Sequence of chain 1.B:
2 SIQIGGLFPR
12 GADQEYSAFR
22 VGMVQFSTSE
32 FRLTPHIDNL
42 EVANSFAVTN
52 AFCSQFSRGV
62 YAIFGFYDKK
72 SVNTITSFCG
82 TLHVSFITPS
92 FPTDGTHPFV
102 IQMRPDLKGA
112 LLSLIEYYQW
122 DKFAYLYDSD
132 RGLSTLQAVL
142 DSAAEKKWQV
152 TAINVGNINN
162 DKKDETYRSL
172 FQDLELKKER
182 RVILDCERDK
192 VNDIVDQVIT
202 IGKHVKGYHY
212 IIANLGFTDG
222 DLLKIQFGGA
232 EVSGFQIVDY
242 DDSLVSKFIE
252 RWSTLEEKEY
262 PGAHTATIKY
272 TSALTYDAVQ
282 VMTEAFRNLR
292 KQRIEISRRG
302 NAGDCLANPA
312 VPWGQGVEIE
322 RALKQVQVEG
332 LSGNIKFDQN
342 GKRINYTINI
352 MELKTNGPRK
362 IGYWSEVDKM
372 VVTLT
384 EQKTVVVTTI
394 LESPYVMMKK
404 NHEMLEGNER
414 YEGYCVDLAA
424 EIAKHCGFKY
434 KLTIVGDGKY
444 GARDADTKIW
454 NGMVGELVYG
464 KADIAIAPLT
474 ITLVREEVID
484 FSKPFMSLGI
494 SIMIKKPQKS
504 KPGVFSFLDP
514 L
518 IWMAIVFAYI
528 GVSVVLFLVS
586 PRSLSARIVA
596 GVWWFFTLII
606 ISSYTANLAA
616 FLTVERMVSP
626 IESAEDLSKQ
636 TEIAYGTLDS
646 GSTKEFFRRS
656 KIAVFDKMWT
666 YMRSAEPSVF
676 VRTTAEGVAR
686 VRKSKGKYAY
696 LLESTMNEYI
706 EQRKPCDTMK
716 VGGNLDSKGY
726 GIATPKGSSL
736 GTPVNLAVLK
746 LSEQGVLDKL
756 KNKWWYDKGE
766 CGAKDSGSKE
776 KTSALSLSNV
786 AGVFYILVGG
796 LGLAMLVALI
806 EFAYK

This small molecule binds to this protein.
Small molecule (SMILES): CC(=O)N[C@@H]1[C@@H](O)[C@H](O)[C@@H](CO)O[C@H]1O

Binding-site contacts:
Ligand atom C1 contacts residue ASN335 of chain 1.B at 3.5 Å.
Ligand atom C4 contacts residue ASN335 of chain 1.B at 4.0 Å.
Ligand atom N2 contacts residue ASN346 of chain 1.B at 3.0 Å (h-bond).
Ligand atom C7 contacts residue ASN346 of chain 1.B at 3.8 Å.
Ligand atom C2 contacts residue ASN346 of chain 1.B at 2.6 Å.
Ligand atom C1 contacts residue ASN346 of chain 1.B at 1.5 Å.
Ligand atom C3 contacts residue ASN346 of chain 1.B at 3.8 Å.
Ligand atom N2 contacts residue GLN328 of chain 1.B at 4.5 Å.
Ligand atom C6 contacts residue ASN346 of chain 1.B at 4.3 Å.
Ligand atom O6 contacts residue ASN346 of chain 1.B at 3.9 Å.
Ligand atom O5 contacts residue ASN346 of chain 1.B at 2.4 Å (h-bond).
Ligand atom O7 contacts residue LYS337 of chain 1.B at 4.1 Å.
Ligand atom O5 contacts residue ASN335 of chain 1.B at 2.9 Å (h-bond).
Ligand atom C3 contacts residue GLN328 of chain 1.B at 3.8 Å.
Ligand atom C6 contacts residue ASN335 of chain 1.B at 4.1 Å.
Ligand atom C4 contacts residue GLN328 of chain 1.B at 4.0 Å.
Ligand atom C8 contacts residue ASN346 of chain 1.B at 4.4 Å.
Ligand atom C7 contacts residue LYS337 of chain 1.B at 4.2 Å.
Ligand atom C4 contacts residue ASN346 of chain 1.B at 4.3 Å.
Ligand atom C2 contacts residue GLN328 of chain 1.B at 4.0 Å.
Ligand atom C7 contacts residue GLN328 of chain 1.B at 4.1 Å.
Ligand atom C8 contacts residue GLN328 of chain 1.B at 3.1 Å.
Ligand atom O3 contacts residue GLN328 of chain 1.B at 2.9 Å (h-bond).
Ligand atom C3 contacts residue ASN335 of chain 1.B at 4.4 Å.
Ligand atom C5 contacts residue ASN335 of chain 1.B at 3.8 Å.
Ligand atom C8 contacts residue ASN335 of chain 1.B at 4.2 Å.
Ligand atom C8 contacts residue LYS337 of chain 1.B at 3.5 Å.
Ligand atom C5 contacts residue ASN346 of chain 1.B at 3.6 Å.
Ligand atom C2 contacts residue ASN335 of chain 1.B at 3.6 Å.